The protein below binds the small molecule below.
Small molecule (SMILES): CC(=O)N[C@@H]1[C@@H](O)[C@H](O)[C@@H](CO)O[C@H]1O

Sequence of chain 1.F:
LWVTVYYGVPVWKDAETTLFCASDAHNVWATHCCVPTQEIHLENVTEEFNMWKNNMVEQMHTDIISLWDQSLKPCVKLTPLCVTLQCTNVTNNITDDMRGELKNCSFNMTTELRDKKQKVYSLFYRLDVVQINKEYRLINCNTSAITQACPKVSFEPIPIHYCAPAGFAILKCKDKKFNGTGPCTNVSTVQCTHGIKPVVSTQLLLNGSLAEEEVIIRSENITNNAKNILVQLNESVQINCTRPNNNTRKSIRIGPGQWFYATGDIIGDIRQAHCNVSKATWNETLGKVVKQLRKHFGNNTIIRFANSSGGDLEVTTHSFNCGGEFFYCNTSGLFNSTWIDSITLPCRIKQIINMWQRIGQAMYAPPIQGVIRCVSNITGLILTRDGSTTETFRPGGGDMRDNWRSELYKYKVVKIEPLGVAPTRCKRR

Binding-site contacts:
Ligand atom O3 contacts residue NAG1 of chain 1.M at 3.9 Å.
Ligand atom O5 contacts residue ASN390 of chain 1.F at 2.4 Å (h-bond).
Ligand atom C2 contacts residue NAG1 of chain 1.M at 4.0 Å.
Ligand atom C4 contacts residue ASN390 of chain 1.F at 4.3 Å.
Ligand atom C2 contacts residue ASN390 of chain 1.F at 2.5 Å.
Ligand atom C1 contacts residue SER392 of chain 1.F at 3.4 Å.
Ligand atom O3 contacts residue NAG2 of chain 1.M at 3.7 Å.
Ligand atom O4 contacts residue NAG2 of chain 1.M at 4.3 Å.
Ligand atom C3 contacts residue NAG1 of chain 1.M at 4.2 Å.
Ligand atom C3 contacts residue ASN390 of chain 1.F at 3.9 Å.
Ligand atom N2 contacts residue NAG1 of chain 1.M at 3.0 Å (h-bond).
Ligand atom O7 contacts residue ASN390 of chain 1.F at 3.9 Å.
Ligand atom C7 contacts residue ASN390 of chain 1.F at 3.6 Å.
Ligand atom C7 contacts residue NAG1 of chain 1.M at 3.8 Å.
Ligand atom C5 contacts residue ASN390 of chain 1.F at 3.8 Å.
Ligand atom C5 contacts residue SER392 of chain 1.F at 3.8 Å.
Ligand atom C8 contacts residue NAG1 of chain 1.M at 3.6 Å.
Ligand atom N2 contacts residue ASN390 of chain 1.F at 2.9 Å (h-bond).
Ligand atom C6 contacts residue SER392 of chain 1.F at 4.5 Å.
Ligand atom C1 contacts residue NAG1 of chain 1.M at 4.0 Å.
Ligand atom C1 contacts residue ASN390 of chain 1.F at 1.5 Å.
Ligand atom O5 contacts residue SER392 of chain 1.F at 3.4 Å (h-bond).
Ligand atom C8 contacts residue LEU373 of chain 1.F at 4.3 Å (hydrophobic).